A small-molecule ligand and the protein it binds are described below.
Small molecule (SMILES): Nc1nc2c(ncn2[C@@H]2O[C@H](CO[P](=O)(O)O[P](=O)(O)NP(=O)(O)O)[C@@H](O)[C@H]2O)c(=O)[nH]1

Sequence of chain 1.A:
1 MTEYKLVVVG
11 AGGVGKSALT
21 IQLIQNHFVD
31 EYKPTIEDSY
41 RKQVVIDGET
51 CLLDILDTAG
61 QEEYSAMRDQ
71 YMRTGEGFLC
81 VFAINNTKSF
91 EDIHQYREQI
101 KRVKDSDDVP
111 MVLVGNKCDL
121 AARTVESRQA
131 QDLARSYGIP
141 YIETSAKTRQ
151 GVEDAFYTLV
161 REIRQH

Binding-site contacts:
Ligand atom O1A contacts residue GLY15 of chain 1.A at 3.4 Å.
Ligand atom O6 contacts residue SER145 of chain 1.A at 3.4 Å.
Ligand atom O3G contacts residue LYS16 of chain 1.A at 2.6 Å (salt-bridge).
Ligand atom N7 contacts residue ALA18 of chain 1.A at 3.6 Å.
Ligand atom O2B contacts residue MG1 of chain 1.C at 1.9 Å.
Ligand atom O3A contacts residue GLY13 of chain 1.A at 3.6 Å.
Ligand atom O1B contacts residue VAL14 of chain 1.A at 3.5 Å (h-bond).
Ligand atom O6 contacts residue ASN116 of chain 1.A at 3.4 Å (h-bond).
Ligand atom O2G contacts residue THR35 of chain 1.A at 3.0 Å (h-bond).
Ligand atom O1B contacts residue GLY15 of chain 1.A at 3.0 Å (h-bond).
Ligand atom O6 contacts residue LYS117 of chain 1.A at 3.4 Å.
Ligand atom O4' contacts residue LYS117 of chain 1.A at 3.1 Å (salt-bridge).
Ligand atom C8 contacts residue ALA18 of chain 1.A at 3.5 Å (hydrophobic).
Ligand atom C2' contacts residue VAL29 of chain 1.A at 3.6 Å (hydrophobic).
Ligand atom O1B contacts residue LYS16 of chain 1.A at 2.8 Å (salt-bridge).
Ligand atom C5' contacts residue GLY13 of chain 1.A at 3.6 Å.
Ligand atom O1G contacts residue GLN61 of chain 1.A at 2.9 Å (h-bond).
Ligand atom O2G contacts residue MG1 of chain 1.C at 1.9 Å.
Ligand atom O2' contacts residue ASP30 of chain 1.A at 3.4 Å.
Ligand atom O1A contacts residue ALA18 of chain 1.A at 2.8 Å (h-bond).
Ligand atom O3A contacts residue GLY15 of chain 1.A at 3.2 Å (h-bond).
Ligand atom O1G contacts residue PRO34 of chain 1.A at 3.4 Å.
Ligand atom PB contacts residue MG1 of chain 1.C at 3.2 Å.
Ligand atom N3B contacts residue MG1 of chain 1.C at 3.5 Å.
Ligand atom O6 contacts residue ASP119 of chain 1.A at 3.5 Å (salt-bridge).
Ligand atom PG contacts residue MG1 of chain 1.C at 3.2 Å.
Ligand atom N7 contacts residue ASN116 of chain 1.A at 3.3 Å (h-bond).
Ligand atom O6 contacts residue ALA146 of chain 1.A at 2.8 Å (h-bond).
Ligand atom O2' contacts residue PHE28 of chain 1.A at 3.3 Å.
Ligand atom O2' contacts residue VAL29 of chain 1.A at 2.7 Å (h-bond).
Ligand atom C8 contacts residue GLY15 of chain 1.A at 3.6 Å.
Ligand atom O3G contacts residue GLY60 of chain 1.A at 2.8 Å (h-bond).
Ligand atom N3B contacts residue GLY13 of chain 1.A at 3.0 Å (h-bond).
Ligand atom O1A contacts residue SER17 of chain 1.A at 3.5 Å (h-bond).
Ligand atom N1 contacts residue ASP119 of chain 1.A at 3.0 Å (salt-bridge).
Ligand atom N2 contacts residue ASP119 of chain 1.A at 3.0 Å (salt-bridge).
Ligand atom O3G contacts residue GLY12 of chain 1.A at 3.5 Å.
Ligand atom N7 contacts residue ALA146 of chain 1.A at 3.6 Å.
Ligand atom O6 contacts residue LYS147 of chain 1.A at 3.6 Å.
Ligand atom O2B contacts residue SER17 of chain 1.A at 2.9 Å (h-bond).